Binding-site contacts:
Ligand atom CA contacts residue GLU207 of chain 1.I at 3.7 Å.
Ligand atom CG contacts residue GLY199 of chain 1.I at 3.8 Å.
Ligand atom CE3 contacts residue GLY199 of chain 1.I at 3.7 Å.
Ligand atom CB contacts residue GLU207 of chain 1.I at 2.8 Å.
Ligand atom O contacts residue GLN248 of chain 1.I at 3.3 Å (h-bond).
Ligand atom CB contacts residue GLY199 of chain 1.I at 3.1 Å.
Ligand atom CB contacts residue SER201 of chain 1.I at 3.6 Å.
Ligand atom O1 contacts residue GLY199 of chain 1.I at 3.9 Å.
Ligand atom CG contacts residue GLU74 of chain 1.C at 3.7 Å.
Ligand atom OG1 contacts residue ILE289 of chain 1.G at 3.6 Å.
Ligand atom CB contacts residue TYR200 of chain 1.I at 3.6 Å (hydrophobic).
Ligand atom CE2 contacts residue SER201 of chain 1.I at 3.9 Å.
Ligand atom CE2 contacts residue ILE77 of chain 1.C at 3.5 Å (hydrophobic).
Ligand atom CD1 contacts residue GLY199 of chain 1.I at 3.8 Å.
Ligand atom CB contacts residue TYR200 of chain 1.I at 3.7 Å (hydrophobic).
Ligand atom CH2 contacts residue THR196 of chain 1.I at 3.6 Å.
Ligand atom N contacts residue SER201 of chain 1.I at 3.6 Å.
Ligand atom CZ3 contacts residue PRO114 of chain 1.C at 3.8 Å (hydrophobic).
Ligand atom CD2 contacts residue SER201 of chain 1.I at 3.8 Å.
Ligand atom CG2 contacts residue SER201 of chain 1.I at 3.3 Å.
Ligand atom CZ3 contacts residue THR196 of chain 1.I at 3.8 Å.
Ligand atom CG2 contacts residue GLU207 of chain 1.I at 1.4 Å.
Ligand atom OD1 contacts residue GLU74 of chain 1.C at 3.8 Å.
Ligand atom CA contacts residue GLY199 of chain 1.I at 3.5 Å.
Ligand atom O contacts residue GLN248 of chain 1.I at 3.9 Å.
Ligand atom C contacts residue GLY199 of chain 1.I at 3.9 Å.
Ligand atom N contacts residue GLY199 of chain 1.I at 2.9 Å (h-bond).
Ligand atom NE1 contacts residue ILE77 of chain 1.C at 3.9 Å.
Ligand atom OG1 contacts residue GLU207 of chain 1.I at 3.3 Å (salt-bridge).
Ligand atom CG contacts residue HIC75 of chain 1.C at 3.9 Å.
Ligand atom OD1 contacts residue HIC75 of chain 1.C at 3.8 Å.
Ligand atom CA contacts residue SER201 of chain 1.I at 3.2 Å.
Ligand atom CZ2 contacts residue ARG179 of chain 1.C at 3.8 Å.
Ligand atom CD2 contacts residue ILE77 of chain 1.C at 3.6 Å (hydrophobic).
Ligand atom CA contacts residue GLN248 of chain 1.I at 3.6 Å.
Ligand atom CD1 contacts residue ARG198 of chain 1.I at 3.9 Å.
Ligand atom CZ2 contacts residue ILE77 of chain 1.C at 3.8 Å (hydrophobic).
Ligand atom OG1 contacts residue SER201 of chain 1.I at 3.8 Å.
Ligand atom CB contacts residue GLU74 of chain 1.C at 3.4 Å.
Ligand atom N contacts residue GLY199 of chain 1.I at 3.9 Å.

A small-molecule ligand and the protein it binds are described below.
Small molecule (SMILES): C[C@@H]1NC(=O)[C@H](C[C@@](C)(O)CO)NC(=O)[C@@H]2CC3=C(N=C4C=CC=CC43)SC[C@H](NC(=O)[C@@H]([C@H](C)O)NC1=O)C(=O)N1C[C@H](O)C[C@H]1C(=O)N[C@@H](C)C(=O)N2

Sequence of chain 1.C:
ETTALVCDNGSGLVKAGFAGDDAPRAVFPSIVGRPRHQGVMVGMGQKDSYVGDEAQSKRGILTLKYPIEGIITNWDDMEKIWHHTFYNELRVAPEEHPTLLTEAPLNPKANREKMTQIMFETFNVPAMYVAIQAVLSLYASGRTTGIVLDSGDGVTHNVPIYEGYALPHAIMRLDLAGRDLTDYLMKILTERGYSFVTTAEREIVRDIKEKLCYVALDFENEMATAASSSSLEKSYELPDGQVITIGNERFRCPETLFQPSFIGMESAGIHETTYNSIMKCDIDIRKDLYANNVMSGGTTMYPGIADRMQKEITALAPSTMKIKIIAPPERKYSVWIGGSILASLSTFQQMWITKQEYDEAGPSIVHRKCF

Sequence of chain 1.G:
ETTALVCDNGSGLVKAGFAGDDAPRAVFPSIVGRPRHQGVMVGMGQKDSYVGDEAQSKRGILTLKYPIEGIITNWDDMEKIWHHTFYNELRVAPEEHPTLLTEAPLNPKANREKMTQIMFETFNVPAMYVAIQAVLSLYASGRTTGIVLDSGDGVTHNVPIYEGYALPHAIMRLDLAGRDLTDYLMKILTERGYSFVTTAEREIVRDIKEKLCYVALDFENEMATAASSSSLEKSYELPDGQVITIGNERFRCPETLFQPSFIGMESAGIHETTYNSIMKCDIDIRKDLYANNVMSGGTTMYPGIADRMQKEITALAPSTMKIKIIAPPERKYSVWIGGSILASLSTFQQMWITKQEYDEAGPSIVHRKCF

Sequence of chain 1.I:
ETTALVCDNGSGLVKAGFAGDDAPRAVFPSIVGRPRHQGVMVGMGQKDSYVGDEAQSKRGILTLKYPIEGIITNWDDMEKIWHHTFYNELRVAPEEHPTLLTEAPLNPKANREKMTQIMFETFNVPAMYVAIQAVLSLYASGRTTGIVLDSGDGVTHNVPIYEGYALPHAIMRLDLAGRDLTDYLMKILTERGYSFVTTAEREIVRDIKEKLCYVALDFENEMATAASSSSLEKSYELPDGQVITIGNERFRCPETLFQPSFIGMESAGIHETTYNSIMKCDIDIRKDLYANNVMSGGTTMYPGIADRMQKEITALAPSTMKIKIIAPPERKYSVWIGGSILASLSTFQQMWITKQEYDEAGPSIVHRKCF